Sequence of chain 1.A:
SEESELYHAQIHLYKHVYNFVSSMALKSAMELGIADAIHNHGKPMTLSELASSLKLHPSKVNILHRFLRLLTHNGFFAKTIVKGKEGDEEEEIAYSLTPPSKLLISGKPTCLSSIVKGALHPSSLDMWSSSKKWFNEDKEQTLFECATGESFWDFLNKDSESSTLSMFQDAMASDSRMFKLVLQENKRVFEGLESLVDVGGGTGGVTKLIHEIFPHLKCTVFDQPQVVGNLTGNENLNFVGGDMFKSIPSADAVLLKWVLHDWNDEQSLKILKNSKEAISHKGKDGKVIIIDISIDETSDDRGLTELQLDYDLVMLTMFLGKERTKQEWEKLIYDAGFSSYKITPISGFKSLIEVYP

Sequence of chain 2.A:
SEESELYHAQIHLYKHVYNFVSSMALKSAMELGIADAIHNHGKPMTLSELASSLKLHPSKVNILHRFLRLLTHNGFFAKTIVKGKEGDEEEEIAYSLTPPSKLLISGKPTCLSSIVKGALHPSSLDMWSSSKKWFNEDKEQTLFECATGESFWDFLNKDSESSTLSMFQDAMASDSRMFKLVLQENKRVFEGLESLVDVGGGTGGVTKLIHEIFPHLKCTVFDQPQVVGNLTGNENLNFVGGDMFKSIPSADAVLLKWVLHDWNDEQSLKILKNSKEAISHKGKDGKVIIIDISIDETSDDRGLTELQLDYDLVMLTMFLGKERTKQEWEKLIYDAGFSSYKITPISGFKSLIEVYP

This protein binds this small molecule.
Small molecule (SMILES): Oc1ccc2c(c1)OC[C@]1(O)c3cc4c(cc3O[C@H]21)OCO4

Binding-site contacts:
Ligand atom C12 contacts residue PHE168 of chain 2.A at 3.8 Å (hydrophobic).
Ligand atom C2 contacts residue TYR311 of chain 2.A at 3.8 Å (hydrophobic).
Ligand atom C16 contacts residue SER123 of chain 2.A at 3.4 Å.
Ligand atom C15 contacts residue MET318 of chain 2.A at 3.3 Å (hydrophobic).
Ligand atom C15 contacts residue GLY118 of chain 2.A at 3.7 Å.
Ligand atom C16 contacts residue PHE152 of chain 2.A at 3.4 Å (hydrophobic).
Ligand atom O3 contacts residue GLY118 of chain 2.A at 3.7 Å.
Ligand atom C7 contacts residue TYR311 of chain 2.A at 4.1 Å (hydrophobic).
Ligand atom C13 contacts residue PHE168 of chain 2.A at 3.5 Å (hydrophobic).
Ligand atom C6 contacts residue TYR311 of chain 2.A at 3.6 Å (hydrophobic).
Ligand atom C14 contacts residue SER124 of chain 2.A at 3.3 Å.
Ligand atom O5 contacts residue VAL314 of chain 2.A at 4.0 Å.
Ligand atom C13 contacts residue GLY118 of chain 2.A at 3.3 Å.
Ligand atom O6 contacts residue ASP175 of chain 2.A at 3.1 Å (salt-bridge).
Ligand atom C12 contacts residue GLY118 of chain 2.A at 3.3 Å.
Ligand atom O2 contacts residue ALA171 of chain 2.A at 3.8 Å.
Ligand atom C1 contacts residue MET315 of chain 2.A at 3.5 Å (hydrophobic).
Ligand atom C14 contacts residue PHE168 of chain 2.A at 4.0 Å (hydrophobic).
Ligand atom O1 contacts residue MET315 of chain 2.A at 3.7 Å.
Ligand atom C16 contacts residue GLY118 of chain 2.A at 3.8 Å.
Ligand atom O4 contacts residue SER124 of chain 2.A at 3.1 Å (h-bond).
Ligand atom C15 contacts residue SER124 of chain 2.A at 3.3 Å.
Ligand atom C4 contacts residue TYR18 of chain 1.A at 3.8 Å (hydrophobic).
Ligand atom C16 contacts residue MET167 of chain 2.A at 3.5 Å (hydrophobic).
Ligand atom C12 contacts residue ALA171 of chain 2.A at 3.8 Å (hydrophobic).
Ligand atom C7 contacts residue ASP175 of chain 2.A at 3.5 Å.
Ligand atom C5 contacts residue TYR18 of chain 1.A at 3.9 Å (hydrophobic).
Ligand atom C12 contacts residue ALA119 of chain 2.A at 4.0 Å (hydrophobic).
Ligand atom C14 contacts residue GLY118 of chain 2.A at 3.3 Å.
Ligand atom O4 contacts residue PHE152 of chain 2.A at 3.2 Å.
Ligand atom C10 contacts residue GLY118 of chain 2.A at 3.8 Å.
Ligand atom O3 contacts residue MET167 of chain 2.A at 3.2 Å.
Ligand atom O5 contacts residue ALA119 of chain 2.A at 3.7 Å.
Ligand atom O5 contacts residue TYR18 of chain 1.A at 3.1 Å (h-bond).
Ligand atom O4 contacts residue GLY118 of chain 2.A at 3.6 Å (h-bond).
Ligand atom O4 contacts residue SER123 of chain 2.A at 3.7 Å.
Ligand atom O3 contacts residue PHE168 of chain 2.A at 3.6 Å.
Ligand atom C14 contacts residue PHE152 of chain 2.A at 4.0 Å (hydrophobic).
Ligand atom C8 contacts residue ASP175 of chain 2.A at 3.1 Å.
Ligand atom C10 contacts residue ALA119 of chain 2.A at 3.9 Å (hydrophobic).